The small molecule below binds the protein below.
Small molecule (SMILES): CCCCCCCC(=O)OC[C@H](COP(=O)(O)O[C@@H]1[C@H](O)[C@H](O)[C@@H](OP(=O)(O)O)[C@H](OP(=O)(O)O)[C@H]1O)OC(=O)CCCCCCC

Sequence of chain 1.I:
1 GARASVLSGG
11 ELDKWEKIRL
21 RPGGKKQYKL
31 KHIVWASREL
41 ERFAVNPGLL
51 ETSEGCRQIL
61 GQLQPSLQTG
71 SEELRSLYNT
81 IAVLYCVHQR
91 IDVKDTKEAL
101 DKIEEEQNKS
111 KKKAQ

Binding-site contacts:
Ligand atom C8A contacts residue LEU20 of chain 1.I at 3.4 Å (hydrophobic).
Ligand atom C4A contacts residue SER76 of chain 1.I at 3.6 Å.
Ligand atom C4A contacts residue THR80 of chain 1.I at 4.2 Å.
Ligand atom C3A contacts residue SER76 of chain 1.I at 3.5 Å.
Ligand atom C5A contacts residue SER76 of chain 1.I at 3.8 Å.
Ligand atom O52 contacts residue SER76 of chain 1.I at 4.2 Å.
Ligand atom C7A contacts residue LEU20 of chain 1.I at 3.4 Å (hydrophobic).
Ligand atom O1A contacts residue SER76 of chain 1.I at 4.2 Å.